Sequence of chain 1.E:
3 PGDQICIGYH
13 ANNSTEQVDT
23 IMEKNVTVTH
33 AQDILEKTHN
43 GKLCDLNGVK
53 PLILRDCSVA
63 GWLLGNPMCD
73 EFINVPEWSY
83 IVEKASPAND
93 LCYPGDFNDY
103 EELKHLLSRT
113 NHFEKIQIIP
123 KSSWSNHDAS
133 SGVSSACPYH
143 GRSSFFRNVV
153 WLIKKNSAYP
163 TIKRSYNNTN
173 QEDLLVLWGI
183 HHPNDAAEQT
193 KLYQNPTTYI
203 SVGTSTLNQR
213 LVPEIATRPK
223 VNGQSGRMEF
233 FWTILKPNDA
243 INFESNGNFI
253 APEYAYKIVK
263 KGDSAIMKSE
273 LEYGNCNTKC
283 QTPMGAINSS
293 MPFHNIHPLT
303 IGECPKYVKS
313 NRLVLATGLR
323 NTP

Sequence of chain 1.A:
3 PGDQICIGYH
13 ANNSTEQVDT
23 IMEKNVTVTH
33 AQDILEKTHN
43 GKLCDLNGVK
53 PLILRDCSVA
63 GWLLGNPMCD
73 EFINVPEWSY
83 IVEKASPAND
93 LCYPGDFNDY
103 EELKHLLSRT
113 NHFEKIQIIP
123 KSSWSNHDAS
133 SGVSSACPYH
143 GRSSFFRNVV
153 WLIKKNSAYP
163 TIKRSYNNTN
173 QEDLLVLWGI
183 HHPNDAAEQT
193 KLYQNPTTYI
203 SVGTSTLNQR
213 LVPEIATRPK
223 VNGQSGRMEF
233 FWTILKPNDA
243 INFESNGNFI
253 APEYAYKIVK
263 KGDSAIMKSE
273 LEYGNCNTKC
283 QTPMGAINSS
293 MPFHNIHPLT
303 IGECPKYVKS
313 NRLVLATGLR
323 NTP

Binding-site contacts:
Ligand atom N2 contacts residue ASN240 of chain 1.A at 2.9 Å (h-bond).
Ligand atom O5 contacts residue ASN169 of chain 1.A at 2.4 Å (h-bond).
Ligand atom C3 contacts residue ASN240 of chain 1.A at 3.8 Å.
Ligand atom C2 contacts residue ASN240 of chain 1.A at 3.6 Å.
Ligand atom N2 contacts residue ASN169 of chain 1.A at 2.9 Å (h-bond).
Ligand atom C8 contacts residue PRO221 of chain 1.E at 3.8 Å (hydrophobic).
Ligand atom C8 contacts residue ASN240 of chain 1.A at 4.3 Å.
Ligand atom C3 contacts residue ASN169 of chain 1.A at 3.8 Å.
Ligand atom C1 contacts residue ASN169 of chain 1.A at 1.4 Å.
Ligand atom C7 contacts residue ASN240 of chain 1.A at 3.9 Å.
Ligand atom O7 contacts residue ALA242 of chain 1.A at 3.6 Å.
Ligand atom C7 contacts residue ASN169 of chain 1.A at 3.3 Å.
Ligand atom C4 contacts residue ASN169 of chain 1.A at 4.2 Å.
Ligand atom C5 contacts residue ASN169 of chain 1.A at 3.7 Å.
Ligand atom C1 contacts residue ASN240 of chain 1.A at 3.7 Å.
Ligand atom O7 contacts residue ASN240 of chain 1.A at 4.1 Å.
Ligand atom C2 contacts residue ASN169 of chain 1.A at 2.5 Å.
Ligand atom C5 contacts residue ASN240 of chain 1.A at 4.2 Å.
Ligand atom C7 contacts residue ALA242 of chain 1.A at 4.1 Å (hydrophobic).
Ligand atom O7 contacts residue ASN169 of chain 1.A at 2.9 Å (h-bond).

This small molecule binds to this protein.
Small molecule (SMILES): CC(=O)N[C@H]1[C@H](O[C@H]2[C@H](O)[C@@H](NC(C)=O)CO[C@@H]2CO)O[C@H](CO)[C@@H](O)[C@@H]1O